Sequence of chain 1.C:
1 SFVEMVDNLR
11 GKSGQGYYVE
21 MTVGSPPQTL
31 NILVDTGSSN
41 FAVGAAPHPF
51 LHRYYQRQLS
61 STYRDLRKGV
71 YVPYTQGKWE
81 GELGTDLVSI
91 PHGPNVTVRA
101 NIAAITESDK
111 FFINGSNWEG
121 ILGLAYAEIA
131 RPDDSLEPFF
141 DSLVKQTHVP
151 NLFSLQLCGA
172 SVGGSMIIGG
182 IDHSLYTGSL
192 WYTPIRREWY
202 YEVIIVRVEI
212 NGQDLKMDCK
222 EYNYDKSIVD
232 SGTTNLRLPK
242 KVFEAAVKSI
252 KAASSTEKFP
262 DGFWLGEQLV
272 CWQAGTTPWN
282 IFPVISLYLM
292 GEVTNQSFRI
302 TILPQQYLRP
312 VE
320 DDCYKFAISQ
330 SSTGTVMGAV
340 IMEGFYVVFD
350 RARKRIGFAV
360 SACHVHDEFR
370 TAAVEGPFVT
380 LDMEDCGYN

This small molecule binds to this protein.
Small molecule (SMILES): CO[C@H](C[C@H](O)[C@H](COc1cc(F)cc(F)c1)NC(=O)c1cc(C(=O)N[C@H](C)c2ccccc2)cc(N(C)S(C)(=O)=O)c1)C(=O)N[C@H](C(=O)NCc1ccccc1)C(C)C

Binding-site contacts:
Ligand atom F55 contacts residue PHE111 of chain 1.C at 3.4 Å.
Ligand atom N3 contacts residue PRO73 of chain 1.C at 2.8 Å (h-bond).
Ligand atom O5 contacts residue THR75 of chain 1.C at 3.3 Å (h-bond).
Ligand atom O4 contacts residue TYR201 of chain 1.C at 2.6 Å (h-bond).
Ligand atom C45 contacts residue TYR201 of chain 1.C at 3.4 Å (hydrophobic).
Ligand atom F54 contacts residue GLN76 of chain 1.C at 3.2 Å.
Ligand atom O1 contacts residue ASP35 of chain 1.C at 2.6 Å (salt-bridge).
Ligand atom C3 contacts residue ASP231 of chain 1.C at 3.4 Å.
Ligand atom O3 contacts residue THR75 of chain 1.C at 3.2 Å (h-bond).
Ligand atom O6 contacts residue THR235 of chain 1.C at 2.9 Å (h-bond).
Ligand atom O5 contacts residue GLN76 of chain 1.C at 3.2 Å (h-bond).
Ligand atom C24 contacts residue PHE111 of chain 1.C at 3.4 Å (hydrophobic).
Ligand atom O7 contacts residue THR234 of chain 1.C at 3.4 Å.
Ligand atom O7 contacts residue THR235 of chain 1.C at 3.3 Å (h-bond).
Ligand atom N2 contacts residue GLY37 of chain 1.C at 3.2 Å (h-bond).
Ligand atom O6 contacts residue GLN76 of chain 1.C at 3.1 Å (h-bond).
Ligand atom C16 contacts residue TYR74 of chain 1.C at 3.3 Å (hydrophobic).
Ligand atom F55 contacts residue GLY77 of chain 1.C at 3.0 Å.
Ligand atom C29 contacts residue GLY233 of chain 1.C at 3.1 Å.
Ligand atom C34 contacts residue THR235 of chain 1.C at 3.0 Å.
Ligand atom N4 contacts residue THR235 of chain 1.C at 3.4 Å (h-bond).
Ligand atom O3 contacts residue TYR74 of chain 1.C at 3.3 Å.
Ligand atom O7 contacts residue ASN236 of chain 1.C at 3.0 Å (h-bond).
Ligand atom C38 contacts residue THR235 of chain 1.C at 3.2 Å.
Ligand atom O8 contacts residue SER328 of chain 1.C at 3.3 Å (h-bond).
Ligand atom C1 contacts residue ASP231 of chain 1.C at 3.5 Å.
Ligand atom C6 contacts residue ASP35 of chain 1.C at 3.2 Å.
Ligand atom F54 contacts residue PHE111 of chain 1.C at 3.3 Å.
Ligand atom C36 contacts residue THR235 of chain 1.C at 3.4 Å.
Ligand atom C38 contacts residue GLY16 of chain 1.C at 3.3 Å.
Ligand atom N4 contacts residue GLY233 of chain 1.C at 2.9 Å (h-bond).
Ligand atom F55 contacts residue TYR74 of chain 1.C at 3.2 Å.
Ligand atom O8 contacts residue ARG238 of chain 1.C at 3.2 Å.
Ligand atom C8 contacts residue PRO73 of chain 1.C at 3.4 Å (hydrophobic).
Ligand atom O1 contacts residue ASP231 of chain 1.C at 2.5 Å (salt-bridge).
Ligand atom C42 contacts residue GLY233 of chain 1.C at 3.4 Å.
Ligand atom C38 contacts residue GLY14 of chain 1.C at 3.4 Å.
Ligand atom F54 contacts residue ILE113 of chain 1.C at 3.3 Å.
Ligand atom N1 contacts residue GLY233 of chain 1.C at 3.4 Å (h-bond).
Ligand atom C41 contacts residue SER232 of chain 1.C at 3.4 Å.